Binding-site contacts:
Ligand atom O6 contacts residue ASN259 of chain 1.I at 4.5 Å.
Ligand atom O5 contacts residue ASN259 of chain 1.I at 2.3 Å (h-bond).
Ligand atom O7 contacts residue LYS181 of chain 1.H at 4.1 Å.
Ligand atom N2 contacts residue ASN259 of chain 1.I at 3.0 Å (h-bond).
Ligand atom C7 contacts residue ASN259 of chain 1.I at 3.1 Å.
Ligand atom C4 contacts residue ASN259 of chain 1.I at 4.1 Å.
Ligand atom C5 contacts residue ASN259 of chain 1.I at 3.6 Å.
Ligand atom C1 contacts residue ASN259 of chain 1.I at 1.4 Å.
Ligand atom O7 contacts residue ASN259 of chain 1.I at 2.8 Å (h-bond).
Ligand atom C8 contacts residue GLU198 of chain 1.B at 4.1 Å.
Ligand atom O5 contacts residue THR116 of chain 1.H at 4.3 Å.
Ligand atom C4 contacts residue LYS115 of chain 1.H at 4.5 Å.
Ligand atom C3 contacts residue ASN259 of chain 1.I at 3.8 Å.
Ligand atom O6 contacts residue THR116 of chain 1.H at 3.5 Å.
Ligand atom O6 contacts residue LYS115 of chain 1.H at 3.7 Å.
Ligand atom C2 contacts residue ASN259 of chain 1.I at 2.4 Å.
Ligand atom C6 contacts residue LYS115 of chain 1.H at 4.3 Å.
Ligand atom C8 contacts residue ASN259 of chain 1.I at 4.4 Å.

Sequence of chain 1.I:
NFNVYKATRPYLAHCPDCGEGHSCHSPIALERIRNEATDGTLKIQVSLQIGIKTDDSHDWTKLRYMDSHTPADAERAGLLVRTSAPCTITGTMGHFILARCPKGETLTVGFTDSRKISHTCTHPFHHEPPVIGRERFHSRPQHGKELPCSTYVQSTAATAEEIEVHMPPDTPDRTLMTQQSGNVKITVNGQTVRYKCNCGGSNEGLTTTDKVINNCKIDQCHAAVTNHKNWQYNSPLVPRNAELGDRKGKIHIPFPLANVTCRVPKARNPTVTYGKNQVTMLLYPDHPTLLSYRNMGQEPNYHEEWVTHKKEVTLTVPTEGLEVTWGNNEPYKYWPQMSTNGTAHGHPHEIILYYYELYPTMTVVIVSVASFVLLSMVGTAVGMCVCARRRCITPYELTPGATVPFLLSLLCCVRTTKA

Sequence of chain 1.H:
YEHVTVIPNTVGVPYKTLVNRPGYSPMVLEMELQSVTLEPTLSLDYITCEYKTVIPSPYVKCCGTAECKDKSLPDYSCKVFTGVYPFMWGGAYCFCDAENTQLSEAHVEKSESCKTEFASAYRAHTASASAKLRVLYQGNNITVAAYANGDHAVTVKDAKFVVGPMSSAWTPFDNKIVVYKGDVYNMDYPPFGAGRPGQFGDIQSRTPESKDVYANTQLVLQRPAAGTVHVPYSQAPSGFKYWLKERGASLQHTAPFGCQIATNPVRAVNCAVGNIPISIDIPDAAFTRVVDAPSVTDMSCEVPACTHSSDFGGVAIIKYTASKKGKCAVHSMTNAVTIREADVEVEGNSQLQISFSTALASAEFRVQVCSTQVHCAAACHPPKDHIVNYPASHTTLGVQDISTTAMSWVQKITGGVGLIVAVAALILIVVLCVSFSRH

Sequence of chain 1.B:
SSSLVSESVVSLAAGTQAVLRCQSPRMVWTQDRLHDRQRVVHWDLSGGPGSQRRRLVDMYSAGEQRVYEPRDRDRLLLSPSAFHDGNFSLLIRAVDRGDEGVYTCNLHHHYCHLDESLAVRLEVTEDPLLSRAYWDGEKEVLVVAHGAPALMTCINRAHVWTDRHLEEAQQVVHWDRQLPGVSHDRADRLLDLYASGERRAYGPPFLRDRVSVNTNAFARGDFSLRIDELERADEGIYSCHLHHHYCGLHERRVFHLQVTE

The protein below binds the small molecule below.
Small molecule (SMILES): CC(=O)N[C@@H]1[C@@H](O)[C@H](O)[C@@H](CO)O[C@H]1O